Binding-site contacts:
Ligand atom C13 contacts residue TYR28 of chain 1.J at 4.2 Å (hydrophobic).
Ligand atom C09 contacts residue PHE123 of chain 1.F at 4.2 Å (hydrophobic).
Ligand atom C05 contacts residue ASN93 of chain 1.J at 4.1 Å.
Ligand atom C12 contacts residue PHE178 of chain 1.F at 3.6 Å (hydrophobic).
Ligand atom C05 contacts residue TYR28 of chain 1.J at 4.2 Å (hydrophobic).
Ligand atom C08 contacts residue TYR165 of chain 1.F at 3.8 Å (hydrophobic).
Ligand atom C11 contacts residue GLU67 of chain 1.F at 4.3 Å.
Ligand atom C06 contacts residue TYR165 of chain 1.F at 4.0 Å (hydrophobic).
Ligand atom N01 contacts residue PRO122 of chain 1.F at 3.3 Å (h-bond).
Ligand atom C11 contacts residue PHE123 of chain 1.F at 3.5 Å (hydrophobic).
Ligand atom N01 contacts residue TYR165 of chain 1.F at 4.2 Å.
Ligand atom C11 contacts residue TYR28 of chain 1.J at 4.0 Å (hydrophobic).
Ligand atom C02 contacts residue TYR165 of chain 1.F at 4.1 Å (hydrophobic).
Ligand atom C10 contacts residue TYR28 of chain 1.J at 3.6 Å (hydrophobic).
Ligand atom C04 contacts residue PRO122 of chain 1.F at 4.4 Å (hydrophobic).
Ligand atom N01 contacts residue GLU121 of chain 1.F at 3.0 Å (salt-bridge).
Ligand atom N01 contacts residue PHE123 of chain 1.F at 4.4 Å.
Ligand atom C08 contacts residue TYR28 of chain 1.J at 3.9 Å (hydrophobic).
Ligand atom C07 contacts residue TYR165 of chain 1.F at 3.7 Å (hydrophobic).
Ligand atom C10 contacts residue ASN93 of chain 1.J at 4.3 Å.
Ligand atom C04 contacts residue TYR165 of chain 1.F at 4.3 Å (hydrophobic).
Ligand atom C03 contacts residue TYR28 of chain 1.J at 4.2 Å (hydrophobic).
Ligand atom C08 contacts residue GLU121 of chain 1.F at 4.4 Å.
Ligand atom C05 contacts residue PHE123 of chain 1.F at 4.1 Å (hydrophobic).
Ligand atom C04 contacts residue PHE123 of chain 1.F at 4.4 Å (hydrophobic).
Ligand atom C12 contacts residue LEU168 of chain 1.F at 3.9 Å (hydrophobic).
Ligand atom C09 contacts residue ARG81 of chain 1.J at 3.8 Å.
Ligand atom C07 contacts residue PHE178 of chain 1.F at 4.3 Å (hydrophobic).
Ligand atom C13 contacts residue GLU140 of chain 1.J at 4.5 Å.
Ligand atom N01 contacts residue ILE69 of chain 1.F at 4.3 Å.
Ligand atom C05 contacts residue ARG81 of chain 1.J at 4.3 Å.
Ligand atom C12 contacts residue TYR165 of chain 1.F at 3.7 Å (hydrophobic).
Ligand atom N01 contacts residue GLU67 of chain 1.F at 3.9 Å.
Ligand atom C07 contacts residue GLU121 of chain 1.F at 3.7 Å.
Ligand atom C04 contacts residue GLU121 of chain 1.F at 3.9 Å.

The protein below binds the small molecule below.
Small molecule (SMILES): C[C@]12CC3CC(N)(C1)C[C@@](C)(C3)C2

Sequence of chain 1.F:
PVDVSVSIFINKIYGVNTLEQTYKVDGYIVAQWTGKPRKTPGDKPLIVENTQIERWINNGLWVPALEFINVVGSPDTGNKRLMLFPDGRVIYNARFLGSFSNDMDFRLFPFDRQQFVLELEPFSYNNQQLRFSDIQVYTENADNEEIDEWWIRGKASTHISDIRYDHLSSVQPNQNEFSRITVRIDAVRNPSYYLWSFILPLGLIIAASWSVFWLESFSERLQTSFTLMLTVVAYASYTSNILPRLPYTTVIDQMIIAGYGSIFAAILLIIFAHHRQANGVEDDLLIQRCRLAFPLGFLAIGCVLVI

Sequence of chain 1.J:
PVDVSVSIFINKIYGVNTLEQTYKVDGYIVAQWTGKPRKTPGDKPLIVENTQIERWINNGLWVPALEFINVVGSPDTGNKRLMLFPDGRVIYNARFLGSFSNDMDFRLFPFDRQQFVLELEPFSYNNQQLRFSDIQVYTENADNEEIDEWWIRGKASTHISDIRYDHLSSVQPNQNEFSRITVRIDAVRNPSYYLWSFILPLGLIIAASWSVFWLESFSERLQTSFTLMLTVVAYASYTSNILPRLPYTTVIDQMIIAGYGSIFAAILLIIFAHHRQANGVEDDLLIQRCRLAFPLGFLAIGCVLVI